Binding-site contacts:
Ligand atom O3 contacts residue ASP140 of chain 2.L at 2.7 Å (salt-bridge).
Ligand atom O2 contacts residue PHE1 of chain 2.L at 3.0 Å (h-bond).
Ligand atom O4 contacts residue ASN135 of chain 2.L at 2.6 Å (h-bond).
Ligand atom C5 contacts residue TYR48 of chain 2.L at 4.2 Å (hydrophobic).
Ligand atom O3 contacts residue ASN138 of chain 2.L at 4.1 Å.
Ligand atom C3 contacts residue ASP140 of chain 2.L at 3.5 Å.
Ligand atom C4 contacts residue ASP54 of chain 2.L at 3.2 Å.
Ligand atom O1 contacts residue TYR48 of chain 2.L at 4.1 Å.
Ligand atom C6 contacts residue TYR48 of chain 2.L at 3.6 Å (hydrophobic).
Ligand atom O6 contacts residue TYR48 of chain 2.L at 4.2 Å.
Ligand atom O2 contacts residue PHE142 of chain 2.L at 4.0 Å.
Ligand atom C6 contacts residue ASP54 of chain 2.L at 3.6 Å.
Ligand atom C1 contacts residue PHE1 of chain 2.L at 3.4 Å (hydrophobic).
Ligand atom O6 contacts residue ASP54 of chain 2.L at 3.0 Å (salt-bridge).
Ligand atom O5 contacts residue ASP47 of chain 2.L at 3.7 Å.
Ligand atom O2 contacts residue ASN133 of chain 2.L at 4.2 Å.
Ligand atom O2 contacts residue ASP140 of chain 2.L at 4.2 Å.
Ligand atom C5 contacts residue PHE1 of chain 2.L at 3.6 Å (hydrophobic).
Ligand atom C6 contacts residue ASP47 of chain 2.L at 3.8 Å.
Ligand atom O4 contacts residue ASP54 of chain 2.L at 3.1 Å (salt-bridge).
Ligand atom C2 contacts residue PHE1 of chain 2.L at 3.7 Å (hydrophobic).
Ligand atom C4 contacts residue PHE1 of chain 2.L at 3.8 Å (hydrophobic).
Ligand atom C6 contacts residue ASN46 of chain 2.L at 3.2 Å.
Ligand atom C7 contacts residue TYR48 of chain 2.L at 3.2 Å (hydrophobic).
Ligand atom C2 contacts residue ILE13 of chain 2.L at 3.9 Å (hydrophobic).
Ligand atom O6 contacts residue ASN46 of chain 2.L at 2.6 Å (h-bond).
Ligand atom O5 contacts residue TYR48 of chain 2.L at 4.2 Å.
Ligand atom O5 contacts residue PHE1 of chain 2.L at 2.7 Å (h-bond).
Ligand atom C5 contacts residue ASP54 of chain 2.L at 4.0 Å.
Ligand atom O6 contacts residue ASP47 of chain 2.L at 3.3 Å (salt-bridge).
Ligand atom O6 contacts residue PHE1 of chain 2.L at 2.8 Å (h-bond).
Ligand atom C4 contacts residue ASN135 of chain 2.L at 3.5 Å.
Ligand atom O3 contacts residue ASN135 of chain 2.L at 2.6 Å (h-bond).
Ligand atom C6 contacts residue PHE1 of chain 2.L at 3.7 Å (hydrophobic).
Ligand atom C1 contacts residue ILE13 of chain 2.L at 3.9 Å (hydrophobic).
Ligand atom O4 contacts residue ILE52 of chain 2.L at 3.3 Å.
Ligand atom C3 contacts residue ASN135 of chain 2.L at 3.3 Å.
Ligand atom O2 contacts residue ILE13 of chain 2.L at 3.5 Å.
Ligand atom C5 contacts residue ILE52 of chain 2.L at 4.2 Å (hydrophobic).
Ligand atom C2 contacts residue ASP140 of chain 2.L at 3.6 Å.

A small-molecule ligand and the protein it binds are described below.
Small molecule (SMILES): CO[C@H]1O[C@H](CO)[C@@H](O)[C@H](O)[C@@H]1O

Sequence of chain 2.L:
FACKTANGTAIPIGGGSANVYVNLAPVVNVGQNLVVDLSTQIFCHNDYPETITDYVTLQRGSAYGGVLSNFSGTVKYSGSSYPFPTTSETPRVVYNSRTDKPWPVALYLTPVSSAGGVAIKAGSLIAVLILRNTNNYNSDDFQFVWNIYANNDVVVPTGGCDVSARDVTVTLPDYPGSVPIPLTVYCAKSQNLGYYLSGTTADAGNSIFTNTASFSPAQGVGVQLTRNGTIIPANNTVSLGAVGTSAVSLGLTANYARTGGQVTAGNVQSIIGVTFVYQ